This small molecule binds to this protein.
Small molecule (SMILES): Nc1ncnc2c1ncn2[C@H]1C[C@H](O)[C@@H](COP(=O)(O)O)O1

Binding-site contacts:
Ligand atom C5' contacts residue ASP273 of chain 50.A at 3.8 Å.
Ligand atom P contacts residue ASP273 of chain 50.A at 2.8 Å.
Ligand atom P contacts residue TYR271 of chain 50.A at 4.5 Å.
Ligand atom OP2 contacts residue ASN491 of chain 50.A at 1.7 Å (h-bond).
Ligand atom O5' contacts residue ASN491 of chain 50.A at 3.5 Å (h-bond).
Ligand atom OP1 contacts residue TYR271 of chain 50.A at 3.1 Å (h-bond).
Ligand atom O5' contacts residue ASP273 of chain 50.A at 4.1 Å.
Ligand atom OP1 contacts residue ASP273 of chain 50.A at 3.3 Å.
Ligand atom OP2 contacts residue ASP273 of chain 50.A at 2.4 Å.
Ligand atom OP1 contacts residue ASN491 of chain 50.A at 3.6 Å.
Ligand atom P contacts residue PHE272 of chain 50.A at 4.3 Å.
Ligand atom P contacts residue ASN491 of chain 50.A at 3.0 Å.
Ligand atom OP1 contacts residue PHE272 of chain 50.A at 3.4 Å.
Ligand atom C5' contacts residue ASN491 of chain 50.A at 4.0 Å.

Sequence of chain 50.A:
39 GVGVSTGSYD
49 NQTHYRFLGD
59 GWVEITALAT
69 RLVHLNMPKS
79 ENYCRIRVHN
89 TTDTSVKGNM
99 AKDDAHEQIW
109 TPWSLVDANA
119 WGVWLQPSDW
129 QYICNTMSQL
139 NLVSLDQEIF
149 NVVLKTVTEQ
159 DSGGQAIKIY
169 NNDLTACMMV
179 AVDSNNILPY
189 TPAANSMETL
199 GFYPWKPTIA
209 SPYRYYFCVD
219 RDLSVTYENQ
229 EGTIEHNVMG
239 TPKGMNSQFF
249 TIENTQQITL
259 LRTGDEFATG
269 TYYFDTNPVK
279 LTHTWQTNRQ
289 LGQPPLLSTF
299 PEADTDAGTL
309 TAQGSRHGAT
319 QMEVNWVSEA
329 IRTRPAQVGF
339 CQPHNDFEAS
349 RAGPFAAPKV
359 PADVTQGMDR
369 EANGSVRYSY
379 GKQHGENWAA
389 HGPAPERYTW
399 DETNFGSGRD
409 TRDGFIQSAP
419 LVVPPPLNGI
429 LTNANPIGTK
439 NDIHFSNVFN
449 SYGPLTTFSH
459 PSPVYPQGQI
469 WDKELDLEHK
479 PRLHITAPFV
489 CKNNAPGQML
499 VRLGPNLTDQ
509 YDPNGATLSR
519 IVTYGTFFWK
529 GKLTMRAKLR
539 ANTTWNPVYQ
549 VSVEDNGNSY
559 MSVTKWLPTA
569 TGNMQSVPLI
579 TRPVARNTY